This protein binds this small molecule.
Small molecule (SMILES): O=C(O)[C@H]1O[C@@H](O)[C@H](O)[C@@H](O)[C@@H]1O

Binding-site contacts:
Ligand atom C6 contacts residue ARG174 of chain 1.A at 3.5 Å.
Ligand atom C5 contacts residue TYR197 of chain 1.A at 3.5 Å (hydrophobic).
Ligand atom O6B contacts residue ARG174 of chain 1.A at 2.9 Å (salt-bridge).
Ligand atom O1 contacts residue SER218 of chain 1.A at 3.4 Å (h-bond).
Ligand atom C6 contacts residue GLN176 of chain 1.A at 3.6 Å.
Ligand atom C3 contacts residue GCU1 of chain 1.C at 0.1 Å.
Ligand atom O3 contacts residue GLU78 of chain 1.A at 2.6 Å (salt-bridge).
Ligand atom C1 contacts residue SER218 of chain 1.A at 3.5 Å.
Ligand atom O5 contacts residue ARG154 of chain 1.A at 3.1 Å (salt-bridge).
Ligand atom C1 contacts residue ASN214 of chain 1.A at 3.5 Å.
Ligand atom O3 contacts residue ARG94 of chain 1.A at 2.9 Å (salt-bridge).
Ligand atom O1 contacts residue ASN215 of chain 1.A at 3.3 Å (h-bond).
Ligand atom C2 contacts residue GLU241 of chain 1.A at 3.5 Å.
Ligand atom O2 contacts residue HIS39 of chain 1.A at 2.8 Å (h-bond).
Ligand atom O1 contacts residue ARG154 of chain 1.A at 3.2 Å (salt-bridge).
Ligand atom C6 contacts residue GCU1 of chain 1.C at 0.2 Å.
Ligand atom O3 contacts residue GCU1 of chain 1.C at 0.2 Å (h-bond).
Ligand atom O6A contacts residue ARG174 of chain 1.A at 2.8 Å (salt-bridge).
Ligand atom C5 contacts residue GCU1 of chain 1.C at 0.2 Å.
Ligand atom C1 contacts residue GCU1 of chain 1.C at 0.2 Å.
Ligand atom O6A contacts residue GLN176 of chain 1.A at 3.5 Å.
Ligand atom O4 contacts residue GCU1 of chain 1.C at 0.1 Å (h-bond).
Ligand atom O1 contacts residue GCU1 of chain 1.C at 1.3 Å.
Ligand atom O5 contacts residue GCU1 of chain 1.C at 0.2 Å (h-bond).
Ligand atom C4 contacts residue GCU1 of chain 1.C at 0.0 Å.
Ligand atom O6A contacts residue GCU1 of chain 1.C at 0.3 Å (h-bond).
Ligand atom O6A contacts residue ARG154 of chain 1.A at 2.9 Å (salt-bridge).
Ligand atom O1 contacts residue ASN214 of chain 1.A at 2.7 Å (h-bond).
Ligand atom O2 contacts residue GLU241 of chain 1.A at 2.6 Å (salt-bridge).
Ligand atom O6B contacts residue TYR197 of chain 1.A at 3.3 Å.
Ligand atom C6 contacts residue TYR197 of chain 1.A at 3.2 Å (hydrophobic).
Ligand atom O4 contacts residue GLU78 of chain 1.A at 3.1 Å.
Ligand atom O6B contacts residue GCU1 of chain 1.C at 0.2 Å (h-bond).
Ligand atom O6A contacts residue TYR197 of chain 1.A at 3.6 Å.
Ligand atom O6A contacts residue ASN214 of chain 1.A at 3.0 Å (h-bond).
Ligand atom O1 contacts residue SER151 of chain 1.A at 3.4 Å (h-bond).
Ligand atom C2 contacts residue GCU1 of chain 1.C at 0.1 Å.
Ligand atom O5 contacts residue ASN214 of chain 1.A at 3.0 Å (h-bond).
Ligand atom O6B contacts residue GLN176 of chain 1.A at 3.4 Å (h-bond).
Ligand atom O2 contacts residue GCU1 of chain 1.C at 0.2 Å (h-bond).

Sequence of chain 1.A:
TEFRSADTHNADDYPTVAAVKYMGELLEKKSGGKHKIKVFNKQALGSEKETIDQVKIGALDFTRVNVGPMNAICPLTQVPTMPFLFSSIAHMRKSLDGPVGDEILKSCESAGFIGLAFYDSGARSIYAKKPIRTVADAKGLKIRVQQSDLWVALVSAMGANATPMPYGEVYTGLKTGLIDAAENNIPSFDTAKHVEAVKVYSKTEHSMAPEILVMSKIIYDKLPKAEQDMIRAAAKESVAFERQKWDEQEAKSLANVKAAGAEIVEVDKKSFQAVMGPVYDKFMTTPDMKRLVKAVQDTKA